Sequence of chain 1.A:
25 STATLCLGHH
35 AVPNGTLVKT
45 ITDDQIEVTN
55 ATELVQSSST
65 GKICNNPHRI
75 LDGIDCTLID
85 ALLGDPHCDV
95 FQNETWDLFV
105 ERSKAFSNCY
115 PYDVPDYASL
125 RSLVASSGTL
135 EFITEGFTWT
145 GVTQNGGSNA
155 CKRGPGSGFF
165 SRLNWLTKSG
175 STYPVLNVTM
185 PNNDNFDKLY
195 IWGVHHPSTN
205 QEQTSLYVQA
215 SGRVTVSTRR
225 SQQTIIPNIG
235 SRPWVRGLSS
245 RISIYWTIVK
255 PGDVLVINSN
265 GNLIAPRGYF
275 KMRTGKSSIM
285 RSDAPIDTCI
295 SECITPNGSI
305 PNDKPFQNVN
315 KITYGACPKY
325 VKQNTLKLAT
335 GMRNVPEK

Binding-site contacts:
Ligand atom C7 contacts residue ASN38 of chain 1.A at 3.6 Å.
Ligand atom C5 contacts residue ASN38 of chain 1.A at 3.7 Å.
Ligand atom O6 contacts residue PRO37 of chain 1.A at 4.1 Å.
Ligand atom O7 contacts residue ASN38 of chain 1.A at 3.8 Å.
Ligand atom C1 contacts residue ASN38 of chain 1.A at 1.4 Å.
Ligand atom C4 contacts residue ASN38 of chain 1.A at 4.3 Å.
Ligand atom C2 contacts residue ASN38 of chain 1.A at 2.6 Å.
Ligand atom O5 contacts residue ASN38 of chain 1.A at 2.4 Å (h-bond).
Ligand atom N2 contacts residue ASN38 of chain 1.A at 3.0 Å (h-bond).
Ligand atom C3 contacts residue ASN38 of chain 1.A at 3.9 Å.

A protein and the small-molecule ligand that binds it are described below.
Small molecule (SMILES): CC(=O)N[C@@H]1[C@@H](O)[C@H](O)[C@@H](CO)O[C@H]1O